Binding-site contacts:
Ligand atom C09 contacts residue PRO89 of chain 1.A at 4.3 Å (hydrophobic).
Ligand atom C10 contacts residue PRO89 of chain 1.A at 3.9 Å (hydrophobic).
Ligand atom N07 contacts residue ASN90 of chain 1.A at 4.0 Å.
Ligand atom C10 contacts residue ASN90 of chain 1.A at 4.1 Å.
Ligand atom C09 contacts residue LEU88 of chain 1.A at 4.5 Å (hydrophobic).
Ligand atom O13 contacts residue LEU88 of chain 1.A at 3.7 Å.
Ligand atom C08 contacts residue ASN90 of chain 1.A at 3.7 Å.
Ligand atom C02 contacts residue ASN42 of chain 1.A at 4.0 Å.
Ligand atom N07 contacts residue ASN42 of chain 1.A at 4.4 Å.
Ligand atom C04 contacts residue ASN42 of chain 1.A at 4.5 Å.
Ligand atom O01 contacts residue ASN42 of chain 1.A at 4.4 Å.
Ligand atom C08 contacts residue ASN42 of chain 1.A at 4.4 Å.
Ligand atom O13 contacts residue ASN44 of chain 1.A at 4.5 Å.
Ligand atom C06 contacts residue ASN42 of chain 1.A at 3.8 Å.
Ligand atom C16 contacts residue ASN42 of chain 1.A at 4.0 Å.
Ligand atom C03 contacts residue ASN42 of chain 1.A at 4.2 Å.
Ligand atom C12 contacts residue LEU88 of chain 1.A at 4.0 Å (hydrophobic).
Ligand atom C09 contacts residue ASN90 of chain 1.A at 2.9 Å.
Ligand atom C05 contacts residue ASN42 of chain 1.A at 3.7 Å.
Ligand atom O01 contacts residue LYS41 of chain 1.A at 4.0 Å.
Ligand atom C11 contacts residue LEU88 of chain 1.A at 3.9 Å (hydrophobic).

A protein and the small-molecule ligand that binds it are described below.
Small molecule (SMILES): O=C1CCCc2nc3c(cc21)C(=O)CCC3

Sequence of chain 1.A:
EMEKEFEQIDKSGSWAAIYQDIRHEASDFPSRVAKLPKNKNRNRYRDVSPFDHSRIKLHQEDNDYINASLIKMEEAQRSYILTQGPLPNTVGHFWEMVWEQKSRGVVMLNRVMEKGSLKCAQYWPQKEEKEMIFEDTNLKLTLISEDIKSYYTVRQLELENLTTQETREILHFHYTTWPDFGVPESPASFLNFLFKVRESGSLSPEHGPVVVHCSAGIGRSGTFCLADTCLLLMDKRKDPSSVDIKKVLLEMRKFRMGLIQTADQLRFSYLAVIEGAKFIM